The protein below binds the small molecule below.
Small molecule (SMILES): CC(=O)N[C@H]1[C@H](O[C@H]2[C@H](O)[C@@H](NC(C)=O)CO[C@@H]2CO)O[C@H](CO)[C@@H](O[C@@H]2O[C@H](CO[C@H]3O[C@H](CO)[C@@H](O)[C@H](O)[C@@H]3O)[C@@H](O)[C@H](O[C@H]3O[C@H](CO)[C@@H](O)[C@H](O)[C@@H]3O)[C@@H]2O)[C@@H]1O

Sequence of chain 1.C:
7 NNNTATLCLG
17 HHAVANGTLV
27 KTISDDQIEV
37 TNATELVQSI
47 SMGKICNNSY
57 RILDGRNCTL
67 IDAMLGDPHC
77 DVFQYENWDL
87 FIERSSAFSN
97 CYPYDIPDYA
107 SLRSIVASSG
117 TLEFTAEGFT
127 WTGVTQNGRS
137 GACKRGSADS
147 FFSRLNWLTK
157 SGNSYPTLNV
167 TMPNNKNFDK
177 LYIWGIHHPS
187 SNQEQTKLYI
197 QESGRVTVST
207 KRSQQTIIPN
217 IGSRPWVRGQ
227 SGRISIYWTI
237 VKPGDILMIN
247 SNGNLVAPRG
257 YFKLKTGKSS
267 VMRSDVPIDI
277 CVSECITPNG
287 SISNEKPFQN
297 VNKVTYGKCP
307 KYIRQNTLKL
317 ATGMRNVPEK

Sequence of chain 1.E:
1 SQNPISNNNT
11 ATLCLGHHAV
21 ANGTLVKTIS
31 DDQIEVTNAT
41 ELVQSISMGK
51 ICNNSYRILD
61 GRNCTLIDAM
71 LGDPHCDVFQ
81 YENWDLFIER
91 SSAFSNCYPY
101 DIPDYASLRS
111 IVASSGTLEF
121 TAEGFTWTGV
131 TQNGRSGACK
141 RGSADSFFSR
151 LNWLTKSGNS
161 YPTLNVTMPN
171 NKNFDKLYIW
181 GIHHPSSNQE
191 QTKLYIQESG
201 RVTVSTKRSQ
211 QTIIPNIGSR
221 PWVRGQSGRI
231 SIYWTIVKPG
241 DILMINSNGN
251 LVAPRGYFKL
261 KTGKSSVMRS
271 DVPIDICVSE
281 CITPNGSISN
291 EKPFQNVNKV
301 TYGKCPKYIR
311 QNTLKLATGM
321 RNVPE

Binding-site contacts:
Ligand atom C8 contacts residue ILE242 of chain 1.E at 3.5 Å (hydrophobic).
Ligand atom C2 contacts residue SER219 of chain 1.C at 3.9 Å.
Ligand atom C7 contacts residue TRP222 of chain 1.C at 3.9 Å (hydrophobic).
Ligand atom O7 contacts residue PRO221 of chain 1.C at 3.5 Å.
Ligand atom C3 contacts residue ASN165 of chain 1.E at 3.8 Å.
Ligand atom C6 contacts residue MET244 of chain 1.E at 4.1 Å (hydrophobic).
Ligand atom C5 contacts residue ASN165 of chain 1.E at 3.6 Å.
Ligand atom C1 contacts residue ASN165 of chain 1.E at 1.4 Å.
Ligand atom C7 contacts residue SER219 of chain 1.C at 3.6 Å.
Ligand atom O3 contacts residue TRP222 of chain 1.C at 3.6 Å.
Ligand atom C8 contacts residue MET244 of chain 1.E at 3.7 Å (hydrophobic).
Ligand atom O7 contacts residue ARG220 of chain 1.C at 4.2 Å.
Ligand atom C3 contacts residue TRP222 of chain 1.C at 4.3 Å (hydrophobic).
Ligand atom O4 contacts residue TRP222 of chain 1.C at 4.0 Å.
Ligand atom C5 contacts residue MET244 of chain 1.E at 3.9 Å (hydrophobic).
Ligand atom C8 contacts residue SER219 of chain 1.C at 3.5 Å.
Ligand atom C5 contacts residue TRP222 of chain 1.C at 4.0 Å (hydrophobic).
Ligand atom O7 contacts residue TRP222 of chain 1.C at 2.9 Å (h-bond).
Ligand atom N2 contacts residue TRP222 of chain 1.C at 4.3 Å.
Ligand atom O7 contacts residue MET244 of chain 1.E at 3.6 Å.
Ligand atom C7 contacts residue MET244 of chain 1.E at 3.9 Å (hydrophobic).
Ligand atom C8 contacts residue THR167 of chain 1.E at 4.1 Å.
Ligand atom C7 contacts residue ASN165 of chain 1.E at 3.5 Å.
Ligand atom C7 contacts residue PRO221 of chain 1.C at 4.4 Å (hydrophobic).
Ligand atom C4 contacts residue ASN165 of chain 1.E at 4.3 Å.
Ligand atom N2 contacts residue SER219 of chain 1.C at 2.9 Å (h-bond).
Ligand atom O5 contacts residue ASN165 of chain 1.E at 2.4 Å (h-bond).
Ligand atom O6 contacts residue TRP222 of chain 1.C at 4.2 Å.
Ligand atom C2 contacts residue TRP222 of chain 1.C at 4.0 Å (hydrophobic).
Ligand atom C6 contacts residue TRP222 of chain 1.C at 3.8 Å (hydrophobic).
Ligand atom C1 contacts residue TRP222 of chain 1.C at 4.2 Å (hydrophobic).
Ligand atom O7 contacts residue ASN165 of chain 1.E at 3.6 Å.
Ligand atom C3 contacts residue SER219 of chain 1.C at 4.2 Å.
Ligand atom C4 contacts residue TRP222 of chain 1.C at 4.2 Å (hydrophobic).
Ligand atom C4 contacts residue TRP222 of chain 1.C at 4.5 Å (hydrophobic).
Ligand atom C1 contacts residue SER219 of chain 1.C at 4.2 Å.
Ligand atom N2 contacts residue ASN165 of chain 1.E at 2.9 Å (h-bond).
Ligand atom C2 contacts residue ASN165 of chain 1.E at 2.5 Å.
Ligand atom C6 contacts residue THR167 of chain 1.E at 4.1 Å.